Binding-site contacts:
Ligand atom C16 contacts residue GLY279 of chain 1.D at 3.8 Å.
Ligand atom C13 contacts residue GLU275 of chain 1.D at 3.6 Å.
Ligand atom N11 contacts residue MET267 of chain 1.D at 3.7 Å.
Ligand atom C26 contacts residue TYR78 of chain 1.D at 3.6 Å (hydrophobic).
Ligand atom N11 contacts residue GLY279 of chain 1.D at 3.6 Å.
Ligand atom N07 contacts residue GLY279 of chain 1.D at 3.8 Å.
Ligand atom N07 contacts residue TYR247 of chain 1.D at 2.7 Å (h-bond).
Ligand atom C06 contacts residue TYR247 of chain 1.D at 3.8 Å (hydrophobic).
Ligand atom N09 contacts residue GLY279 of chain 1.D at 3.4 Å.
Ligand atom C02 contacts residue GLN280 of chain 1.D at 3.6 Å.
Ligand atom C23 contacts residue ILE246 of chain 1.D at 3.5 Å (hydrophobic).
Ligand atom C25 contacts residue ILE246 of chain 1.D at 3.8 Å (hydrophobic).
Ligand atom C24 contacts residue SER231 of chain 1.D at 3.1 Å.
Ligand atom N10 contacts residue GLY279 of chain 1.D at 3.4 Å (h-bond).
Ligand atom C26 contacts residue LEU229 of chain 1.D at 3.7 Å (hydrophobic).
Ligand atom C13 contacts residue LYS272 of chain 1.D at 3.5 Å.
Ligand atom C25 contacts residue TYR78 of chain 1.D at 3.8 Å (hydrophobic).
Ligand atom C12 contacts residue TYR247 of chain 1.D at 3.1 Å (hydrophobic).
Ligand atom C08 contacts residue GLY279 of chain 1.D at 3.3 Å.
Ligand atom N07 contacts residue MET267 of chain 1.D at 3.5 Å.
Ligand atom C25 contacts residue SER231 of chain 1.D at 3.1 Å.
Ligand atom C24 contacts residue VAL232 of chain 1.D at 3.6 Å (hydrophobic).
Ligand atom C06 contacts residue MET267 of chain 1.D at 3.7 Å (hydrophobic).
Ligand atom C05 contacts residue PHE283 of chain 1.D at 3.7 Å (hydrophobic).
Ligand atom C13 contacts residue VAL276 of chain 1.D at 3.8 Å (hydrophobic).
Ligand atom C06 contacts residue GLY279 of chain 1.D at 3.5 Å.
Ligand atom N11 contacts residue TYR247 of chain 1.D at 3.7 Å.
Ligand atom C12 contacts residue VAL276 of chain 1.D at 3.9 Å (hydrophobic).
Ligand atom C15 contacts residue MET267 of chain 1.D at 3.7 Å (hydrophobic).
Ligand atom C08 contacts residue MET267 of chain 1.D at 3.8 Å (hydrophobic).
Ligand atom C05 contacts residue MET267 of chain 1.D at 3.8 Å (hydrophobic).
Ligand atom C04 contacts residue TYR247 of chain 1.D at 3.4 Å (hydrophobic).
Ligand atom C25 contacts residue LEU229 of chain 1.D at 3.8 Å (hydrophobic).
Ligand atom C08 contacts residue TYR247 of chain 1.D at 3.5 Å (hydrophobic).
Ligand atom C24 contacts residue ILE246 of chain 1.D at 3.4 Å (hydrophobic).
Ligand atom C04 contacts residue GLN280 of chain 1.D at 3.2 Å.
Ligand atom C17 contacts residue PHE283 of chain 1.D at 3.8 Å (hydrophobic).
Ligand atom N01 contacts residue PHE250 of chain 1.D at 3.5 Å.
Ligand atom N03 contacts residue GLN280 of chain 1.D at 3.3 Å (h-bond).
Ligand atom C14 contacts residue GLU275 of chain 1.D at 3.7 Å.

This small molecule binds to this protein.
Small molecule (SMILES): Cn1nc(N2CCCC2)nc1CCc1nc2ccc3ccccc3n2n1

Sequence of chain 1.D:
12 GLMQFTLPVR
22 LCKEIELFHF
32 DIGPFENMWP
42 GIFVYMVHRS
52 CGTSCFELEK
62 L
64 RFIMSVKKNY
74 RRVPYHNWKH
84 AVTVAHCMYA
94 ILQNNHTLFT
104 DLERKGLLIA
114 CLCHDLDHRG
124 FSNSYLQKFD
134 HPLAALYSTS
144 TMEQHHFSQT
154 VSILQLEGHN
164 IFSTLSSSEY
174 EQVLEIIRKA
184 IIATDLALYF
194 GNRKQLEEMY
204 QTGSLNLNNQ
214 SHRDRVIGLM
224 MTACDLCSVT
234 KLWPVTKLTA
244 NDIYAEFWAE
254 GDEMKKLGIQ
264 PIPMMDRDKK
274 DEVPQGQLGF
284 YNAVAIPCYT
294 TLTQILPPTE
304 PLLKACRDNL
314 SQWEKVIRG